Binding-site contacts:
Ligand atom C5 contacts residue ASN61 of chain 1.C at 3.7 Å.
Ligand atom C2 contacts residue ASN61 of chain 1.C at 2.5 Å.
Ligand atom O7 contacts residue ASN61 of chain 1.C at 4.0 Å.
Ligand atom C7 contacts residue ASN61 of chain 1.C at 3.6 Å.
Ligand atom C6 contacts residue TYR28 of chain 1.C at 3.5 Å (hydrophobic).
Ligand atom O5 contacts residue TYR28 of chain 1.C at 3.6 Å.
Ligand atom C1 contacts residue ASN61 of chain 1.C at 1.4 Å.
Ligand atom N2 contacts residue ASN61 of chain 1.C at 3.0 Å (h-bond).
Ligand atom C5 contacts residue TYR28 of chain 1.C at 3.6 Å (hydrophobic).
Ligand atom O5 contacts residue ASN61 of chain 1.C at 2.3 Å (h-bond).
Ligand atom O6 contacts residue TYR28 of chain 1.C at 3.1 Å.
Ligand atom C4 contacts residue ASN61 of chain 1.C at 4.2 Å.
Ligand atom C3 contacts residue ASN61 of chain 1.C at 3.8 Å.
Ligand atom C1 contacts residue TYR28 of chain 1.C at 3.9 Å (hydrophobic).

Sequence of chain 1.C:
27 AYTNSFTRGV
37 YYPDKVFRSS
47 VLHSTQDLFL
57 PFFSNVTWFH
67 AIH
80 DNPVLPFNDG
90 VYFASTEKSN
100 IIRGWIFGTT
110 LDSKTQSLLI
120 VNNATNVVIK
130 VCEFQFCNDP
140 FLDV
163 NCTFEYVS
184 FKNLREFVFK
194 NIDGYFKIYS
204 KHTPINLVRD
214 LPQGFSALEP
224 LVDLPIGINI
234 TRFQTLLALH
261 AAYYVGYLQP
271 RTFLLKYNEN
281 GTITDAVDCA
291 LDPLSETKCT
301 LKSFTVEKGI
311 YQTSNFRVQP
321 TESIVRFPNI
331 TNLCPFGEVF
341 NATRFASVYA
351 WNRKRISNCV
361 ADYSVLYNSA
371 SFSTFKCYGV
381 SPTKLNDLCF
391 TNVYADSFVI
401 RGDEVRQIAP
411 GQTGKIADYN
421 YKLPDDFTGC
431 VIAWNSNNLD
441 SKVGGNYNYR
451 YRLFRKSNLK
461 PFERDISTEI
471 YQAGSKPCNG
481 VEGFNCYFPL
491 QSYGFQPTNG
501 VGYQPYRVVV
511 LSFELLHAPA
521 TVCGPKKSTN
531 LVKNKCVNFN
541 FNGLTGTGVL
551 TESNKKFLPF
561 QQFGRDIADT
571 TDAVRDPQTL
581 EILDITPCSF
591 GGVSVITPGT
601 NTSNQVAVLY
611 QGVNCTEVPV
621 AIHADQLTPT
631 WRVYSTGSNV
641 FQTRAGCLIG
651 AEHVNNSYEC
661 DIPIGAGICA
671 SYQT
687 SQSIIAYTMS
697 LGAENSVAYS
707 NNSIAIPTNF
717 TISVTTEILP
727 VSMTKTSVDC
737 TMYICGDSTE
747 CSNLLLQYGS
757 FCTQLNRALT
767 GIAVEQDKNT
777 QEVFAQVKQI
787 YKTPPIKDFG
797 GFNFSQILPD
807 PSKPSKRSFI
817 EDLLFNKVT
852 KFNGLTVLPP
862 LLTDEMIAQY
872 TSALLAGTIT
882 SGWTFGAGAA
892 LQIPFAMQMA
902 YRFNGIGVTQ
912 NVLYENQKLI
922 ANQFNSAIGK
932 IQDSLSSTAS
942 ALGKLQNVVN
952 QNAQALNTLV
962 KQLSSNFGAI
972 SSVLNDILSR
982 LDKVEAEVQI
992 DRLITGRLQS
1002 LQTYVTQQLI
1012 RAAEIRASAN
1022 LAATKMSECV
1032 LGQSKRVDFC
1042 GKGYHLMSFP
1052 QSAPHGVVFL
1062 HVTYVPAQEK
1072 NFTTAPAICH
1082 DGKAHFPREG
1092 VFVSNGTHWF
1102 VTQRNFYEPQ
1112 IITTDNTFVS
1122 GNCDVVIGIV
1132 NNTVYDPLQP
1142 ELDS

The small molecule below binds the protein below.
Small molecule (SMILES): CC(=O)N[C@@H]1[C@@H](O)[C@H](O)[C@@H](CO)O[C@H]1O